This small molecule binds to this protein.
Small molecule (SMILES): CCOC(=O)c1c(C)nn(-c2ccc(N)cc2)c1C

Binding-site contacts:
Ligand atom C7 contacts residue PHE308 of chain 1.B at 3.6 Å (hydrophobic).
Ligand atom O16 contacts residue PHE308 of chain 1.B at 3.4 Å.
Ligand atom C17 contacts residue PHE308 of chain 1.B at 4.0 Å (hydrophobic).
Ligand atom O19 contacts residue ILE272 of chain 1.B at 3.8 Å.
Ligand atom C13 contacts residue ASP254 of chain 1.B at 3.9 Å.
Ligand atom C8 contacts residue PHE308 of chain 1.B at 3.8 Å (hydrophobic).
Ligand atom C9 contacts residue PHE308 of chain 1.B at 3.9 Å (hydrophobic).
Ligand atom C17 contacts residue THR269 of chain 1.B at 3.9 Å.
Ligand atom C11 contacts residue LEU255 of chain 1.B at 3.5 Å (hydrophobic).
Ligand atom C17 contacts residue ILE272 of chain 1.B at 3.8 Å (hydrophobic).
Ligand atom C18 contacts residue TYR265 of chain 1.B at 4.0 Å (hydrophobic).
Ligand atom C18 contacts residue TRP268 of chain 1.B at 3.7 Å (hydrophobic).
Ligand atom N10 contacts residue PHE308 of chain 1.B at 4.0 Å.
Ligand atom C5 contacts residue ILE272 of chain 1.B at 4.2 Å (hydrophobic).
Ligand atom C2 contacts residue HIS96 of chain 1.B at 4.2 Å.
Ligand atom N14 contacts residue ASP254 of chain 1.B at 3.1 Å (salt-bridge).
Ligand atom C6 contacts residue ILE272 of chain 1.B at 4.1 Å (hydrophobic).
Ligand atom C15 contacts residue ILE272 of chain 1.B at 3.7 Å (hydrophobic).
Ligand atom N14 contacts residue THR207 of chain 1.B at 3.7 Å.
Ligand atom C18 contacts residue THR269 of chain 1.B at 3.6 Å.
Ligand atom C18 contacts residue ASN257 of chain 1.B at 3.6 Å.
Ligand atom C6 contacts residue TYR95 of chain 1.B at 3.8 Å (hydrophobic).
Ligand atom C1 contacts residue HIS96 of chain 1.B at 3.6 Å.
Ligand atom O19 contacts residue GLN305 of chain 1.B at 2.8 Å (h-bond).
Ligand atom C15 contacts residue PHE308 of chain 1.B at 3.5 Å (hydrophobic).
Ligand atom C17 contacts residue GLN305 of chain 1.B at 3.3 Å.
Ligand atom C13 contacts residue MET209 of chain 1.B at 4.1 Å (hydrophobic).
Ligand atom O19 contacts residue PHE308 of chain 1.B at 3.7 Å.
Ligand atom C15 contacts residue GLN305 of chain 1.B at 3.8 Å.
Ligand atom O16 contacts residue ILE272 of chain 1.B at 3.8 Å.
Ligand atom C12 contacts residue LEU255 of chain 1.B at 3.7 Å (hydrophobic).
Ligand atom C12 contacts residue MET209 of chain 1.B at 3.7 Å (hydrophobic).
Ligand atom C9 contacts residue MET293 of chain 1.B at 3.6 Å (hydrophobic).
Ligand atom C8 contacts residue PHE276 of chain 1.B at 4.1 Å (hydrophobic).
Ligand atom C9 contacts residue PHE276 of chain 1.B at 4.1 Å (hydrophobic).
Ligand atom O19 contacts residue MET293 of chain 1.B at 3.8 Å.
Ligand atom C12 contacts residue ASP254 of chain 1.B at 4.0 Å.
Ligand atom C5 contacts residue PHE308 of chain 1.B at 3.8 Å (hydrophobic).
Ligand atom N10 contacts residue PHE276 of chain 1.B at 4.0 Å.
Ligand atom N14 contacts residue MG1 of chain 1.O at 3.9 Å.

Sequence of chain 1.B:
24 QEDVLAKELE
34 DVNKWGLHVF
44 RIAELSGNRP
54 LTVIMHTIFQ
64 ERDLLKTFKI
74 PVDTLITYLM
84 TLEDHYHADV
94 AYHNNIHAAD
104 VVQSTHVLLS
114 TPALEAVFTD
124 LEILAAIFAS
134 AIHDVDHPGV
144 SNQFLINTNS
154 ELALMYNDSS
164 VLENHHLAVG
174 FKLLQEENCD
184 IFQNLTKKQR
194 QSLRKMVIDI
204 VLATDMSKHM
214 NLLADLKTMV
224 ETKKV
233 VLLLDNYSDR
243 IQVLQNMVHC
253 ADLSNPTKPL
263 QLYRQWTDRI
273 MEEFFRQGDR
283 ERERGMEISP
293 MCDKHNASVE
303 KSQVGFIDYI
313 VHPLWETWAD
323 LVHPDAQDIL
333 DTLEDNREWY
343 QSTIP